Sequence of chain 1.A:
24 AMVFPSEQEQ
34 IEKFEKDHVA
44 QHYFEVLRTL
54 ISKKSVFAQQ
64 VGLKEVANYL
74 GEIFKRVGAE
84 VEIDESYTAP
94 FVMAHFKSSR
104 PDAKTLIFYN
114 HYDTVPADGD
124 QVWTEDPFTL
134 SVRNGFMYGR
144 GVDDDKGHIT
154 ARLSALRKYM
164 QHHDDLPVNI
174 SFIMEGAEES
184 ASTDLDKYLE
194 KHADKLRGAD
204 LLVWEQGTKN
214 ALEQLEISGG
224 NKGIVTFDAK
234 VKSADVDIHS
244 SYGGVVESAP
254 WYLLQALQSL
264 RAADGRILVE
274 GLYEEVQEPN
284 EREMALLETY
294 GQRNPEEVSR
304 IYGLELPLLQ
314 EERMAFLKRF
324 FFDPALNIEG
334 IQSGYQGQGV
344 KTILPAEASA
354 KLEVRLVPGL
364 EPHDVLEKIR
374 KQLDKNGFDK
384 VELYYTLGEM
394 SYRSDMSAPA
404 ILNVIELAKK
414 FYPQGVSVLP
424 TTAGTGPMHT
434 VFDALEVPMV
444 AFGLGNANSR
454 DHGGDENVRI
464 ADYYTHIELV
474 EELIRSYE

The protein below binds the small molecule below.
Small molecule (SMILES): OC[C@H]1O[C@@H](O)[C@H](O)[C@@H](O)[C@@H]1O

Binding-site contacts:
Ligand atom O6 contacts residue ASN283 of chain 1.A at 3.1 Å (h-bond).
Ligand atom C2 contacts residue GLU286 of chain 1.A at 3.1 Å.
Ligand atom O2 contacts residue SER397 of chain 1.A at 3.4 Å.
Ligand atom C6 contacts residue ASN283 of chain 1.A at 4.2 Å.
Ligand atom C5 contacts residue GLN280 of chain 1.A at 3.5 Å.
Ligand atom O5 contacts residue GLU281 of chain 1.A at 4.4 Å.
Ligand atom C5 contacts residue ASN283 of chain 1.A at 4.2 Å.
Ligand atom O1 contacts residue GLN280 of chain 1.A at 3.8 Å.
Ligand atom O5 contacts residue ASN283 of chain 1.A at 3.8 Å.
Ligand atom C2 contacts residue SER397 of chain 1.A at 4.3 Å.
Ligand atom O3 contacts residue ASP398 of chain 1.A at 3.1 Å (salt-bridge).
Ligand atom O5 contacts residue GLN280 of chain 1.A at 3.6 Å (h-bond).
Ligand atom C3 contacts residue GLU286 of chain 1.A at 4.5 Å.
Ligand atom C2 contacts residue ASP398 of chain 1.A at 3.9 Å.
Ligand atom O1 contacts residue ARG396 of chain 1.A at 3.1 Å (salt-bridge).
Ligand atom O1 contacts residue GLU286 of chain 1.A at 2.5 Å (salt-bridge).
Ligand atom C6 contacts residue GLN280 of chain 1.A at 4.2 Å.
Ligand atom O2 contacts residue ARG396 of chain 1.A at 3.4 Å (salt-bridge).
Ligand atom C1 contacts residue GLU286 of chain 1.A at 3.4 Å.
Ligand atom C4 contacts residue ASN283 of chain 1.A at 3.9 Å.
Ligand atom O1 contacts residue ASN283 of chain 1.A at 4.0 Å.
Ligand atom C1 contacts residue GLN280 of chain 1.A at 3.5 Å.
Ligand atom C2 contacts residue ASN283 of chain 1.A at 4.3 Å.
Ligand atom C1 contacts residue ARG396 of chain 1.A at 4.4 Å.
Ligand atom O3 contacts residue ARG396 of chain 1.A at 4.5 Å.
Ligand atom C3 contacts residue ASP398 of chain 1.A at 4.1 Å.
Ligand atom O2 contacts residue ASP398 of chain 1.A at 3.6 Å.
Ligand atom O5 contacts residue GLU286 of chain 1.A at 3.9 Å.
Ligand atom O2 contacts residue GLU286 of chain 1.A at 2.6 Å (salt-bridge).
Ligand atom O1 contacts residue PRO282 of chain 1.A at 4.0 Å.
Ligand atom O1 contacts residue GLU281 of chain 1.A at 3.5 Å (salt-bridge).
Ligand atom O3 contacts residue SER397 of chain 1.A at 3.5 Å.
Ligand atom C4 contacts residue ASP398 of chain 1.A at 4.2 Å.
Ligand atom C3 contacts residue SER397 of chain 1.A at 4.4 Å.